A protein and the small-molecule ligand that binds it are described below.
Small molecule (SMILES): CC(=O)N[C@@H]1[C@@H](O)[C@H](O)[C@@H](CO)O[C@H]1O

Sequence of chain 1.A:
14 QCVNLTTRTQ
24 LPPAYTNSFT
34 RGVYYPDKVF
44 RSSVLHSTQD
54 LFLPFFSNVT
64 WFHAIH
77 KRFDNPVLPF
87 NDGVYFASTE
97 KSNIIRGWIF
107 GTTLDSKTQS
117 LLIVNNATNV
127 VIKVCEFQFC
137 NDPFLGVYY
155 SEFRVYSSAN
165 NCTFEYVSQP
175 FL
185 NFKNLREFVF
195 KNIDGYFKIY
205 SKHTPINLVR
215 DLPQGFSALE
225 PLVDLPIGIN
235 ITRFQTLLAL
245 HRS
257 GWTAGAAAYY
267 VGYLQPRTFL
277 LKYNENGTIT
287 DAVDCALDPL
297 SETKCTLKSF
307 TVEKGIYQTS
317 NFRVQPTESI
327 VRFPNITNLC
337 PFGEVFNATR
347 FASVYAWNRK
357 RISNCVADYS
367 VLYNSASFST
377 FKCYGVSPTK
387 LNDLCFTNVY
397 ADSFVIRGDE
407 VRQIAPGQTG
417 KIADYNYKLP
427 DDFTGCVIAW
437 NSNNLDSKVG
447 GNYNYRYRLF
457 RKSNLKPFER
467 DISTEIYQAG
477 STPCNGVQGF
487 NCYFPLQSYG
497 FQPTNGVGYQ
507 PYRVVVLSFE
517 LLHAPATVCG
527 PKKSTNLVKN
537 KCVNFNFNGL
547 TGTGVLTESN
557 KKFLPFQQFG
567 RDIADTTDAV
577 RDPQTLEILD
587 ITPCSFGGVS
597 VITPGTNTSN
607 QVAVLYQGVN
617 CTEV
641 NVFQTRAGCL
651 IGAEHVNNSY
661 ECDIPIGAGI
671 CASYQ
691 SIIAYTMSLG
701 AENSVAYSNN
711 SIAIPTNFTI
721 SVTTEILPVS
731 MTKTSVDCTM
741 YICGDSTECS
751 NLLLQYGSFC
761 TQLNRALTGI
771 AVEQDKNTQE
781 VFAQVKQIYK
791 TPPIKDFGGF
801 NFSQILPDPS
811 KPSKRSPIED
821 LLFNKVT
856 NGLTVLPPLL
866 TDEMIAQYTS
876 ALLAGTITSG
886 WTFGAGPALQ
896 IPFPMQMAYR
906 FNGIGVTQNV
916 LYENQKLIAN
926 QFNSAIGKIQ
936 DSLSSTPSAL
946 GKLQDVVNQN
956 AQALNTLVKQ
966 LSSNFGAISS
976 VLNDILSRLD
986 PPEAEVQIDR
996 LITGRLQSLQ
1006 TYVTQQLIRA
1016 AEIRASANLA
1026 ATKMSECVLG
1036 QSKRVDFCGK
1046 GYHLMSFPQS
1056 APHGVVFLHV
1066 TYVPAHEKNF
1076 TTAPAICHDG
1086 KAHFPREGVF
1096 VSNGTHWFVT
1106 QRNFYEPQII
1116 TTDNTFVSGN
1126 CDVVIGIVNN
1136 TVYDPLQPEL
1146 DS

Sequence of chain 1.C:
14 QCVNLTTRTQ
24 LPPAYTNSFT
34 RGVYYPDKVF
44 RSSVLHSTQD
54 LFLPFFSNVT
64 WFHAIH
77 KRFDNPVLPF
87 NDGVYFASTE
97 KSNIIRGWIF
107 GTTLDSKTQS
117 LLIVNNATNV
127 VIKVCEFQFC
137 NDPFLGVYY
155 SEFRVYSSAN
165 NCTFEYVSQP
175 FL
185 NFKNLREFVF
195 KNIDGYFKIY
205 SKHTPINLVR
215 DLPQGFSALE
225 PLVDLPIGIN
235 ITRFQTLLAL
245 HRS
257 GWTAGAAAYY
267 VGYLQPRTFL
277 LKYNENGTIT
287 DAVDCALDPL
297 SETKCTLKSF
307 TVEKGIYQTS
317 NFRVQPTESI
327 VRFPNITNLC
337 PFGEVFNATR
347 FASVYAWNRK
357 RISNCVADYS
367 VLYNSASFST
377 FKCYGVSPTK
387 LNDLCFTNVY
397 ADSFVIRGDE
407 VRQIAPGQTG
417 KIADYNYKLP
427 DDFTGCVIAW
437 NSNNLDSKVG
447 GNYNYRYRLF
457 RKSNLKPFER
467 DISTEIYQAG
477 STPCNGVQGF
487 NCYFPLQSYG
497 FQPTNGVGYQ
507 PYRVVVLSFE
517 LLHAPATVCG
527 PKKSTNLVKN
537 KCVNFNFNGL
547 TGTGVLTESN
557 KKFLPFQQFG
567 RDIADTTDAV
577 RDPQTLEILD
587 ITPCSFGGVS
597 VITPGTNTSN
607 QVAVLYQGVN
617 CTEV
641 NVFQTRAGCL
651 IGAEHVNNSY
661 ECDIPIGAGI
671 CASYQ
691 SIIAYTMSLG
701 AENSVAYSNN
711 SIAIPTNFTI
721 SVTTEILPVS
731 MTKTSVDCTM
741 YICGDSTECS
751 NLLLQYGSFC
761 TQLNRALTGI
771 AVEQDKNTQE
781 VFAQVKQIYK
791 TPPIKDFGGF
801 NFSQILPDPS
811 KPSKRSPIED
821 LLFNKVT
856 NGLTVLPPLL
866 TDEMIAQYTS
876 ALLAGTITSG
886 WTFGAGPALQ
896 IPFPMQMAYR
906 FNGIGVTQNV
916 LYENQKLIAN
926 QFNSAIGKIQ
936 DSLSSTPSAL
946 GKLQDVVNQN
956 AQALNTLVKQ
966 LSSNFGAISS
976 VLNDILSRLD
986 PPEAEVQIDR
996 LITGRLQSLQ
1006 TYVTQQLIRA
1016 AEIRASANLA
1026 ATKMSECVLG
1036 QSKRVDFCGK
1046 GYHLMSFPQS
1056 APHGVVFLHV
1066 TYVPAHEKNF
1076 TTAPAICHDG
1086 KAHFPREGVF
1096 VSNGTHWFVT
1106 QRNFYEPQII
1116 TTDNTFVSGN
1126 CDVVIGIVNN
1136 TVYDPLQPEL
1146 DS

Binding-site contacts:
Ligand atom C2 contacts residue ASN709 of chain 1.C at 2.4 Å.
Ligand atom O7 contacts residue ASN709 of chain 1.C at 3.2 Å (h-bond).
Ligand atom C3 contacts residue ASN709 of chain 1.C at 3.8 Å.
Ligand atom C1 contacts residue ASP796 of chain 1.A at 3.9 Å.
Ligand atom C5 contacts residue ASN709 of chain 1.C at 3.7 Å.
Ligand atom C8 contacts residue GLY1131 of chain 1.C at 3.7 Å.
Ligand atom O5 contacts residue ASP796 of chain 1.A at 3.6 Å.
Ligand atom O5 contacts residue ASN709 of chain 1.C at 2.4 Å (h-bond).
Ligand atom C4 contacts residue ASN709 of chain 1.C at 4.2 Å.
Ligand atom C8 contacts residue ASN709 of chain 1.C at 4.3 Å.
Ligand atom N2 contacts residue ASN709 of chain 1.C at 2.8 Å (h-bond).
Ligand atom C7 contacts residue ASN709 of chain 1.C at 3.2 Å.
Ligand atom O6 contacts residue ASP796 of chain 1.A at 4.2 Å.
Ligand atom C1 contacts residue ASN709 of chain 1.C at 1.4 Å.